Binding-site contacts:
Ligand atom C15 contacts residue GLY51 of chain 1.B at 4.0 Å.
Ligand atom C18 contacts residue PRO107 of chain 1.B at 3.6 Å (hydrophobic).
Ligand atom C18 contacts residue SER80 of chain 1.B at 3.3 Å.
Ligand atom C28 contacts residue VAL53 of chain 1.B at 3.6 Å (hydrophobic).
Ligand atom C13 contacts residue GLY51 of chain 1.B at 3.0 Å.
Ligand atom O20 contacts residue HIS105 of chain 1.B at 2.9 Å (h-bond).
Ligand atom C01 contacts residue LEU108 of chain 1.B at 3.7 Å (hydrophobic).
Ligand atom C05 contacts residue LEU108 of chain 1.B at 3.6 Å (hydrophobic).
Ligand atom O23 contacts residue SER52 of chain 1.B at 3.6 Å.
Ligand atom O19 contacts residue SER80 of chain 1.B at 2.9 Å (h-bond).
Ligand atom C17 contacts residue MET81 of chain 1.B at 3.8 Å (hydrophobic).
Ligand atom N24 contacts residue LEU108 of chain 1.B at 3.7 Å.
Ligand atom B14 contacts residue MET81 of chain 1.B at 3.9 Å.
Ligand atom O19 contacts residue MET81 of chain 1.B at 3.9 Å.
Ligand atom N03 contacts residue GLY51 of chain 1.B at 4.0 Å.
Ligand atom C13 contacts residue SER80 of chain 1.B at 3.2 Å.
Ligand atom B14 contacts residue HIS105 of chain 1.B at 4.0 Å.
Ligand atom O23 contacts residue VAL53 of chain 1.B at 2.7 Å (h-bond).
Ligand atom N12 contacts residue LEU108 of chain 1.B at 3.0 Å (h-bond).
Ligand atom C16 contacts residue SER80 of chain 1.B at 3.6 Å.
Ligand atom O19 contacts residue GLY50 of chain 1.B at 3.3 Å.
Ligand atom N27 contacts residue HIS124 of chain 1.B at 4.0 Å.
Ligand atom O04 contacts residue PRO107 of chain 1.B at 3.2 Å.
Ligand atom C18 contacts residue GLN106 of chain 1.B at 3.5 Å.
Ligand atom N27 contacts residue THR128 of chain 1.B at 3.7 Å.
Ligand atom C21 contacts residue VAL53 of chain 1.B at 3.4 Å (hydrophobic).
Ligand atom C11 contacts residue LEU108 of chain 1.B at 3.9 Å (hydrophobic).
Ligand atom B14 contacts residue SER80 of chain 1.B at 2.2 Å.
Ligand atom C01 contacts residue GLY51 of chain 1.B at 3.6 Å.
Ligand atom B14 contacts residue GLY51 of chain 1.B at 3.6 Å.
Ligand atom C26 contacts residue HIS124 of chain 1.B at 3.7 Å.
Ligand atom N03 contacts residue SER80 of chain 1.B at 3.8 Å.
Ligand atom C18 contacts residue HIS105 of chain 1.B at 3.2 Å.
Ligand atom C15 contacts residue MET81 of chain 1.B at 3.3 Å (hydrophobic).
Ligand atom O20 contacts residue SER80 of chain 1.B at 2.1 Å (h-bond).
Ligand atom C15 contacts residue SER80 of chain 1.B at 3.1 Å.
Ligand atom O19 contacts residue GLY51 of chain 1.B at 2.7 Å (h-bond).
Ligand atom O04 contacts residue LEU108 of chain 1.B at 2.4 Å (h-bond).
Ligand atom N12 contacts residue VAL53 of chain 1.B at 3.9 Å.
Ligand atom C02 contacts residue LEU108 of chain 1.B at 3.5 Å (hydrophobic).

A protein and the small-molecule ligand that binds it are described below.
Small molecule (SMILES): CC(C)C[C@@H](NC(=O)[C@H](Cc1ccccc1)NC(=O)c1cnccn1)B(O)O

Sequence of chain 1.B:
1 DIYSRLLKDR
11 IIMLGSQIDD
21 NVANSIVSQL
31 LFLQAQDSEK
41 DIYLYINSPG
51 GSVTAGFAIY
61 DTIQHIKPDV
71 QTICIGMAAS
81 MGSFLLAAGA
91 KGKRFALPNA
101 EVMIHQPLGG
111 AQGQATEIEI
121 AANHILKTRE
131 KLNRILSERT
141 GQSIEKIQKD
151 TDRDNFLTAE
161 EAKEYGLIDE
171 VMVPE